Sequence of chain 1.M:
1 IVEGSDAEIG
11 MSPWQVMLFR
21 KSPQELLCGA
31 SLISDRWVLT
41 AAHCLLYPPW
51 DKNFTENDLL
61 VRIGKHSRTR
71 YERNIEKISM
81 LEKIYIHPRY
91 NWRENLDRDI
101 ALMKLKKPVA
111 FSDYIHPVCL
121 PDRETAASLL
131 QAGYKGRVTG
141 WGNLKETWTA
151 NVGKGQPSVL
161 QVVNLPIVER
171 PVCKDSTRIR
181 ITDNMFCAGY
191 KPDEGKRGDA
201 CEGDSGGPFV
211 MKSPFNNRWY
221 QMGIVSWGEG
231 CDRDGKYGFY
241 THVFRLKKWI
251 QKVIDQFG

Binding-site contacts:
Ligand atom N2 contacts residue LEU46 of chain 1.M at 4.4 Å.
Ligand atom C2 contacts residue ASN53 of chain 1.M at 2.5 Å.
Ligand atom O5 contacts residue ASN53 of chain 1.M at 2.4 Å (h-bond).
Ligand atom C4 contacts residue ASN53 of chain 1.M at 4.2 Å.
Ligand atom O6 contacts residue THR55 of chain 1.M at 3.6 Å.
Ligand atom O7 contacts residue ASN53 of chain 1.M at 3.5 Å (h-bond).
Ligand atom C5 contacts residue ASN53 of chain 1.M at 3.7 Å.
Ligand atom C8 contacts residue LEU46 of chain 1.M at 4.0 Å (hydrophobic).
Ligand atom N2 contacts residue ASN53 of chain 1.M at 2.9 Å (h-bond).
Ligand atom C3 contacts residue ASN53 of chain 1.M at 3.8 Å.
Ligand atom C7 contacts residue LEU46 of chain 1.M at 4.4 Å (hydrophobic).
Ligand atom C7 contacts residue ASN53 of chain 1.M at 3.4 Å.
Ligand atom C6 contacts residue THR55 of chain 1.M at 4.1 Å.
Ligand atom C8 contacts residue PRO48 of chain 1.M at 4.5 Å (hydrophobic).
Ligand atom C1 contacts residue ASN53 of chain 1.M at 1.4 Å.

The protein below binds the small molecule below.
Small molecule (SMILES): CC(=O)N[C@@H]1[C@@H](O)[C@H](O)[C@@H](CO)O[C@H]1O